The protein below binds the small molecule below.
Small molecule (SMILES): Cc1c(-c2ccccn2)nc2cc(F)ccc2c1N1CC2(CCOCC2)c2ncc(N3CCOCC3)cc21

Sequence of chain 1.A:
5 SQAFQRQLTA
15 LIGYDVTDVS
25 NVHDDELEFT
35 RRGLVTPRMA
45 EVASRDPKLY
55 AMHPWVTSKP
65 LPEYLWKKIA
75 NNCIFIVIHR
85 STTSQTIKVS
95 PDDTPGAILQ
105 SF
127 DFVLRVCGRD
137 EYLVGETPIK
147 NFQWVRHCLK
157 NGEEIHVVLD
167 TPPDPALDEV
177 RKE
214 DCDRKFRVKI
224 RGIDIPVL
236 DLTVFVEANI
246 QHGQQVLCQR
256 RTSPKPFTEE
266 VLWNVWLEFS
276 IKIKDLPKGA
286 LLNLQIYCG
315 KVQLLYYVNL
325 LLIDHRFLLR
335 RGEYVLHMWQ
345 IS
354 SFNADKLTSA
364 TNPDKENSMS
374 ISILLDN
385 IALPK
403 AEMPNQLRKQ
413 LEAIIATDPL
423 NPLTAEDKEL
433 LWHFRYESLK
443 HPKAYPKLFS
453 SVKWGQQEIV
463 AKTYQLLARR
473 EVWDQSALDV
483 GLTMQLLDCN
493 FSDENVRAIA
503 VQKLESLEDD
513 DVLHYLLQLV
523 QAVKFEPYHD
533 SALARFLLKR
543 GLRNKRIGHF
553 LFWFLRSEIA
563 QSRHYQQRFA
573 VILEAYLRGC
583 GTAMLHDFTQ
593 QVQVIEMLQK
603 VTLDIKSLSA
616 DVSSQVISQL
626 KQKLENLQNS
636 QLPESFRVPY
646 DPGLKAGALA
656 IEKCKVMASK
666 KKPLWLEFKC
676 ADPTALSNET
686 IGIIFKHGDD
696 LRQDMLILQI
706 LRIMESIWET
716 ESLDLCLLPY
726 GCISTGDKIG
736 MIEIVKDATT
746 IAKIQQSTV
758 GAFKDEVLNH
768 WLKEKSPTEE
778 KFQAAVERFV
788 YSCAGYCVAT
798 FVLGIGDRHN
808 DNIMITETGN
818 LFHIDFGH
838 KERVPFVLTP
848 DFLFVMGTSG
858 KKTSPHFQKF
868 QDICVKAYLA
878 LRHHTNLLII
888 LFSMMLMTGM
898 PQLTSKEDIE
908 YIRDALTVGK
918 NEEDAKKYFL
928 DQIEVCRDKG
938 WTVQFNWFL

Binding-site contacts:
Ligand atom C14 contacts residue THR745 of chain 1.A at 3.7 Å.
Ligand atom C26 contacts residue ASP822 of chain 1.A at 3.6 Å.
Ligand atom C4 contacts residue TRP670 of chain 1.A at 3.7 Å (hydrophobic).
Ligand atom F1 contacts residue TRP670 of chain 1.A at 3.1 Å.
Ligand atom O2 contacts residue VAL740 of chain 1.A at 2.8 Å (h-bond).
Ligand atom O2 contacts residue GLU738 of chain 1.A at 3.6 Å (salt-bridge).
Ligand atom C3 contacts residue MET662 of chain 1.A at 3.9 Å (hydrophobic).
Ligand atom C1 contacts residue MET662 of chain 1.A at 3.8 Å (hydrophobic).
Ligand atom O1 contacts residue LYS691 of chain 1.A at 2.7 Å (salt-bridge).
Ligand atom C28 contacts residue ILE739 of chain 1.A at 3.5 Å (hydrophobic).
Ligand atom C22 contacts residue ILE821 of chain 1.A at 3.8 Å (hydrophobic).
Ligand atom C13 contacts residue THR744 of chain 1.A at 3.8 Å.
Ligand atom C3 contacts residue TRP670 of chain 1.A at 3.7 Å (hydrophobic).
Ligand atom C15 contacts residue LYS748 of chain 1.A at 3.8 Å.
Ligand atom C11 contacts residue THR745 of chain 1.A at 3.8 Å.
Ligand atom C5 contacts residue MET662 of chain 1.A at 3.7 Å (hydrophobic).
Ligand atom F1 contacts residue MET662 of chain 1.A at 3.5 Å.
Ligand atom O2 contacts residue ILE739 of chain 1.A at 3.6 Å.
Ligand atom C15 contacts residue THR745 of chain 1.A at 3.4 Å.
Ligand atom C5 contacts residue PRO668 of chain 1.A at 3.7 Å (hydrophobic).
Ligand atom C24 contacts residue LYS691 of chain 1.A at 3.2 Å.
Ligand atom C29 contacts residue VAL740 of chain 1.A at 3.6 Å (hydrophobic).
Ligand atom C27 contacts residue ILE737 of chain 1.A at 3.8 Å (hydrophobic).
Ligand atom C25 contacts residue ASP822 of chain 1.A at 3.1 Å.
Ligand atom C22 contacts residue ILE689 of chain 1.A at 3.8 Å (hydrophobic).
Ligand atom C14 contacts residue LYS748 of chain 1.A at 3.8 Å.
Ligand atom C30 contacts residue MET811 of chain 1.A at 3.2 Å (hydrophobic).
Ligand atom C4 contacts residue MET662 of chain 1.A at 3.6 Å (hydrophobic).
Ligand atom C21 contacts residue ILE821 of chain 1.A at 3.8 Å (hydrophobic).
Ligand atom C28 contacts residue GLU738 of chain 1.A at 2.6 Å.
Ligand atom C27 contacts residue GLU738 of chain 1.A at 3.7 Å.
Ligand atom C20 contacts residue ILE821 of chain 1.A at 3.8 Å (hydrophobic).
Ligand atom N3 contacts residue THR745 of chain 1.A at 3.7 Å.
Ligand atom O1 contacts residue ASP822 of chain 1.A at 3.4 Å (salt-bridge).
Ligand atom C11 contacts residue ILE821 of chain 1.A at 3.8 Å (hydrophobic).
Ligand atom C16 contacts residue MET662 of chain 1.A at 3.7 Å (hydrophobic).
Ligand atom C28 contacts residue VAL740 of chain 1.A at 3.6 Å (hydrophobic).
Ligand atom F1 contacts residue VAL661 of chain 1.A at 3.5 Å.
Ligand atom C14 contacts residue THR744 of chain 1.A at 3.5 Å.
Ligand atom C6 contacts residue PRO668 of chain 1.A at 3.9 Å (hydrophobic).